Sequence of chain 1.A:
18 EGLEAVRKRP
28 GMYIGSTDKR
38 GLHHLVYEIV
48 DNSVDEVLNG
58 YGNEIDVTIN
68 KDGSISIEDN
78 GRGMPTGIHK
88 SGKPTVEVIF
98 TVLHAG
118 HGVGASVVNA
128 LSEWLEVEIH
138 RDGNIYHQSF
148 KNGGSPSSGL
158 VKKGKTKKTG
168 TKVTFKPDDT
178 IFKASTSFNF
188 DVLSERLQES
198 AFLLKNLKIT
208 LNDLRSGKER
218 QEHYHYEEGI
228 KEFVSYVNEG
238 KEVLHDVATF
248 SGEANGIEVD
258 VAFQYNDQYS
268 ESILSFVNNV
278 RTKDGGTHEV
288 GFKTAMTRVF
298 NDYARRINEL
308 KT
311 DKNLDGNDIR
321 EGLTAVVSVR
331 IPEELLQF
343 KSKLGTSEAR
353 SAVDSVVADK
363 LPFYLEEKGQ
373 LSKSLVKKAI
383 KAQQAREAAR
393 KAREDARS

The protein below binds the small molecule below.
Small molecule (SMILES): C=C1CC[C@@H](O[C@H]2C[C@@](O)([C@H](C)NC(=O)c3[nH]c(C)c(Cl)c3Cl)[C@H](O)[C@@H](C)O2)[C@@H]2C=C[C@H](C)[C@H](C(=O)C3=C(O)[C@H](C(C)C)N([C@@H]4O[C@@H](C)[C@@H](OC(N)=O)[C@@H](OC(C)=O)[C@H]4OC)C3=O)[C@@H]12

Binding-site contacts:
Ligand atom CAB contacts residue ILE96 of chain 1.A at 3.6 Å (hydrophobic).
Ligand atom CAN contacts residue GLU53 of chain 1.A at 3.8 Å.
Ligand atom CLX contacts residue MET81 of chain 1.A at 3.6 Å.
Ligand atom OBB contacts residue HIS86 of chain 1.A at 2.8 Å (h-bond).
Ligand atom CCD contacts residue GLU53 of chain 1.A at 3.7 Å.
Ligand atom CLW contacts residue ASN49 of chain 1.A at 3.7 Å.
Ligand atom CAA contacts residue THR92 of chain 1.A at 3.3 Å.
Ligand atom OCJ contacts residue ARG79 of chain 1.A at 3.4 Å (salt-bridge).
Ligand atom CBZ contacts residue HIS101 of chain 1.A at 3.3 Å.
Ligand atom CAY contacts residue ILE46 of chain 1.A at 3.7 Å (hydrophobic).
Ligand atom CAT contacts residue ASN49 of chain 1.A at 3.6 Å.
Ligand atom CAR contacts residue ASN49 of chain 1.A at 3.7 Å.
Ligand atom CBG contacts residue HIS86 of chain 1.A at 3.5 Å.
Ligand atom OCJ contacts residue GLU53 of chain 1.A at 3.0 Å (salt-bridge).
Ligand atom CLW contacts residue MET81 of chain 1.A at 3.0 Å.
Ligand atom OBI contacts residue HIS86 of chain 1.A at 2.8 Å (h-bond).
Ligand atom CAM contacts residue GLU53 of chain 1.A at 3.5 Å.
Ligand atom OCK contacts residue PRO82 of chain 1.A at 3.7 Å.
Ligand atom CLX contacts residue ASN49 of chain 1.A at 3.6 Å.
Ligand atom NAV contacts residue ASP76 of chain 1.A at 2.8 Å (salt-bridge).
Ligand atom CAU contacts residue THR168 of chain 1.A at 3.7 Å.
Ligand atom CAS contacts residue ASN49 of chain 1.A at 3.3 Å.
Ligand atom NCA contacts residue HIS101 of chain 1.A at 3.4 Å.
Ligand atom CAN contacts residue ASN49 of chain 1.A at 3.6 Å.
Ligand atom C5 contacts residue LEU100 of chain 1.A at 3.3 Å (hydrophobic).
Ligand atom CAU contacts residue ASP76 of chain 1.A at 3.6 Å.
Ligand atom OBH contacts residue GLY103 of chain 1.A at 2.9 Å (h-bond).
Ligand atom CAS contacts residue MET81 of chain 1.A at 3.4 Å (hydrophobic).
Ligand atom C6 contacts residue LEU100 of chain 1.A at 3.5 Å (hydrophobic).
Ligand atom CBL contacts residue HIS86 of chain 1.A at 3.6 Å.
Ligand atom OAQ contacts residue ASP76 of chain 1.A at 3.7 Å.
Ligand atom C5 contacts residue HIS101 of chain 1.A at 3.8 Å.
Ligand atom CAZ contacts residue HIS86 of chain 1.A at 3.8 Å.
Ligand atom NAV contacts residue THR168 of chain 1.A at 3.6 Å.
Ligand atom CAT contacts residue MET81 of chain 1.A at 3.6 Å (hydrophobic).
Ligand atom CAY contacts residue SER50 of chain 1.A at 3.5 Å.
Ligand atom O5 contacts residue ALA102 of chain 1.A at 3.5 Å.
Ligand atom CAY contacts residue ASP76 of chain 1.A at 3.5 Å.
Ligand atom OCB contacts residue HIS101 of chain 1.A at 3.2 Å.
Ligand atom C4 contacts residue HIS101 of chain 1.A at 3.4 Å.